The small molecule below binds the protein below.
Small molecule (SMILES): CC(C)C[C@H](NC(=O)[C@H](CCCCN)NC(=O)[C@H](CO)NC(=O)[C@H](C)NC(=O)[C@H](C)NC(=O)[C@H](C)N)C(=O)O

Sequence of chain 1.A:
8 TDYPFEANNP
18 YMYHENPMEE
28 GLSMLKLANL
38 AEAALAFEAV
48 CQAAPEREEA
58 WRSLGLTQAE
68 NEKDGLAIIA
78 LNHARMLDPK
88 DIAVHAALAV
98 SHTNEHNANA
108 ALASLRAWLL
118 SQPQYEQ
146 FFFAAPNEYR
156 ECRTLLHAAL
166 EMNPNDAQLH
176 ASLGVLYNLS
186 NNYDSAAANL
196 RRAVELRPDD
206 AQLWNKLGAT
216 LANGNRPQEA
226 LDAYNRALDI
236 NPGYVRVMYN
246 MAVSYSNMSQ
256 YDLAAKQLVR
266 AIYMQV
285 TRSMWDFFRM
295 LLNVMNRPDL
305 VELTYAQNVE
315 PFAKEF

Binding-site contacts:
Ligand atom CE contacts residue GLU69 of chain 1.A at 3.6 Å.
Ligand atom O contacts residue ASN218 of chain 1.A at 3.2 Å (h-bond).
Ligand atom CD2 contacts residue LYS211 of chain 1.A at 3.5 Å.
Ligand atom CB contacts residue ARG241 of chain 1.A at 3.2 Å.
Ligand atom CB contacts residue TYR229 of chain 1.A at 3.6 Å (hydrophobic).
Ligand atom OXT contacts residue ARG241 of chain 1.A at 3.1 Å (salt-bridge).
Ligand atom CB contacts residue ASN245 of chain 1.A at 3.5 Å.
Ligand atom CA contacts residue ASN101 of chain 1.A at 3.7 Å.
Ligand atom N contacts residue ASN245 of chain 1.A at 2.7 Å (h-bond).
Ligand atom C contacts residue ASN245 of chain 1.A at 3.5 Å.
Ligand atom N contacts residue ASN218 of chain 1.A at 2.8 Å (h-bond).
Ligand atom OG contacts residue TYR229 of chain 1.A at 3.6 Å.
Ligand atom CA contacts residue ASN101 of chain 1.A at 3.7 Å.
Ligand atom O contacts residue ALA214 of chain 1.A at 3.3 Å.
Ligand atom C contacts residue ASN210 of chain 1.A at 3.6 Å.
Ligand atom CB contacts residue ASN101 of chain 1.A at 3.5 Å.
Ligand atom O contacts residue LYS211 of chain 1.A at 3.7 Å.
Ligand atom OG contacts residue ASN218 of chain 1.A at 3.7 Å.
Ligand atom CA contacts residue ASN245 of chain 1.A at 3.8 Å.
Ligand atom C contacts residue VAL97 of chain 1.A at 3.6 Å (hydrophobic).
Ligand atom N contacts residue ASN252 of chain 1.A at 3.1 Å (h-bond).
Ligand atom N contacts residue ASN101 of chain 1.A at 2.8 Å (h-bond).
Ligand atom O contacts residue ASN245 of chain 1.A at 2.8 Å (h-bond).
Ligand atom OG contacts residue ALA217 of chain 1.A at 3.2 Å.
Ligand atom C contacts residue ASN218 of chain 1.A at 3.8 Å.
Ligand atom O contacts residue ASN210 of chain 1.A at 3.1 Å (h-bond).
Ligand atom C contacts residue ALA214 of chain 1.A at 3.6 Å (hydrophobic).
Ligand atom O contacts residue VAL248 of chain 1.A at 3.4 Å.
Ligand atom N contacts residue ASN252 of chain 1.A at 3.2 Å (h-bond).
Ligand atom CD2 contacts residue ASN183 of chain 1.A at 3.8 Å.
Ligand atom OG contacts residue VAL248 of chain 1.A at 3.5 Å.
Ligand atom C contacts residue ASN101 of chain 1.A at 3.7 Å.
Ligand atom O contacts residue ASN210 of chain 1.A at 3.1 Å (h-bond).
Ligand atom CG contacts residue GLU69 of chain 1.A at 3.5 Å.
Ligand atom O contacts residue ASN252 of chain 1.A at 3.4 Å (h-bond).
Ligand atom CA contacts residue ASN218 of chain 1.A at 3.5 Å.
Ligand atom CA contacts residue ASN245 of chain 1.A at 3.4 Å.
Ligand atom OXT contacts residue ASN101 of chain 1.A at 2.8 Å (h-bond).
Ligand atom OXT contacts residue VAL97 of chain 1.A at 3.3 Å.
Ligand atom CB contacts residue ASN218 of chain 1.A at 3.3 Å.